The protein below binds the small molecule below.
Small molecule (SMILES): O=C(O)[C@@H]1CCCN1

Sequence of chain 1.A:
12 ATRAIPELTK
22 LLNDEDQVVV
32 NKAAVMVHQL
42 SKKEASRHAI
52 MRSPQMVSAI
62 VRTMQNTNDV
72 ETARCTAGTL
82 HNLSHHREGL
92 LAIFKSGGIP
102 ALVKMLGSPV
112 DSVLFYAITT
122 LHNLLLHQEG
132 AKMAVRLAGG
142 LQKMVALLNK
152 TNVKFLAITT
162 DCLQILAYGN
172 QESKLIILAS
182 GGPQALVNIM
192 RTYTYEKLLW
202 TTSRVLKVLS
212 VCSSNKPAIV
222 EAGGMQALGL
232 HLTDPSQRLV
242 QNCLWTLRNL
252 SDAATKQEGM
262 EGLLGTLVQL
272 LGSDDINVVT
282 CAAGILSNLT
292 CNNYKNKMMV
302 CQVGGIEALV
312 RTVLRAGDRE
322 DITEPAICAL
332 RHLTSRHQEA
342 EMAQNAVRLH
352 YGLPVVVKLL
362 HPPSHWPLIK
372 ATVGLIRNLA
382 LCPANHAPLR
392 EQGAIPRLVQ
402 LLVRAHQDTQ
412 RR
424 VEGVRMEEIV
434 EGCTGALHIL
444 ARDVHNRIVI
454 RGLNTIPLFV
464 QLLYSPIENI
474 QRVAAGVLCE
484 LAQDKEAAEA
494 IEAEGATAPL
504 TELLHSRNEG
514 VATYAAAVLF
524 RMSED

Binding-site contacts:
Ligand atom O contacts residue SER365 of chain 1.A at 3.9 Å.
Ligand atom CG contacts residue PRO363 of chain 1.A at 4.1 Å (hydrophobic).
Ligand atom N contacts residue ILE370 of chain 1.A at 4.0 Å.
Ligand atom CB contacts residue PRO363 of chain 1.A at 4.3 Å (hydrophobic).
Ligand atom O contacts residue TRP367 of chain 1.A at 3.9 Å.
Ligand atom CA contacts residue TRP367 of chain 1.A at 4.3 Å (hydrophobic).
Ligand atom CD contacts residue ILE370 of chain 1.A at 3.8 Å (hydrophobic).
Ligand atom N contacts residue TRP367 of chain 1.A at 3.2 Å.
Ligand atom O contacts residue HIS366 of chain 1.A at 3.8 Å.
Ligand atom CD contacts residue LEU402 of chain 1.A at 4.2 Å (hydrophobic).
Ligand atom CG contacts residue SER365 of chain 1.A at 4.3 Å.
Ligand atom C contacts residue SER365 of chain 1.A at 4.3 Å.
Ligand atom CD contacts residue TRP367 of chain 1.A at 3.6 Å (hydrophobic).
Ligand atom CG contacts residue ARG398 of chain 1.A at 4.2 Å.
Ligand atom C contacts residue TRP367 of chain 1.A at 4.2 Å (hydrophobic).
Ligand atom CG contacts residue ILE370 of chain 1.A at 4.1 Å (hydrophobic).
Ligand atom CD contacts residue ARG398 of chain 1.A at 4.4 Å.
Ligand atom CB contacts residue SER365 of chain 1.A at 3.9 Å.
Ligand atom O contacts residue GLU425 of chain 1.A at 3.6 Å.